Binding-site contacts:
Ligand atom C7 contacts residue ASN42 of chain 1.H at 3.4 Å.
Ligand atom O7 contacts residue PHE41 of chain 1.H at 3.7 Å.
Ligand atom C4 contacts residue ASN42 of chain 1.H at 4.1 Å.
Ligand atom N2 contacts residue ASN42 of chain 1.H at 2.8 Å (h-bond).
Ligand atom C3 contacts residue ASN42 of chain 1.H at 3.7 Å.
Ligand atom O5 contacts residue ASN42 of chain 1.H at 2.3 Å (h-bond).
Ligand atom C7 contacts residue PHE41 of chain 1.H at 4.1 Å (hydrophobic).
Ligand atom O7 contacts residue ASN42 of chain 1.H at 3.6 Å (h-bond).
Ligand atom C2 contacts residue ASN42 of chain 1.H at 2.4 Å.
Ligand atom C5 contacts residue ASN42 of chain 1.H at 3.6 Å.
Ligand atom C8 contacts residue PHE41 of chain 1.H at 3.9 Å (hydrophobic).
Ligand atom C1 contacts residue ASN42 of chain 1.H at 1.4 Å.

The small molecule below binds the protein below.
Small molecule (SMILES): CC(=O)N[C@H]1[C@H](O[C@H]2[C@H](O[C@@H]3O[C@H](CO)[C@@H](O)[C@H](O)[C@@H]3O)[C@@H](NC(C)=O)CO[C@@H]2CO)O[C@H](CO)[C@@H](O)[C@@H]1O

Sequence of chain 1.H:
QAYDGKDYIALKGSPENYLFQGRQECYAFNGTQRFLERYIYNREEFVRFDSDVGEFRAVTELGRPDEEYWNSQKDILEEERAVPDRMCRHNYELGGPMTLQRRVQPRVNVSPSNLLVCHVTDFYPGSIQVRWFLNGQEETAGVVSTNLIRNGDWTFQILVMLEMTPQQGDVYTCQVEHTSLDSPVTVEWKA